Sequence of chain 49.A:
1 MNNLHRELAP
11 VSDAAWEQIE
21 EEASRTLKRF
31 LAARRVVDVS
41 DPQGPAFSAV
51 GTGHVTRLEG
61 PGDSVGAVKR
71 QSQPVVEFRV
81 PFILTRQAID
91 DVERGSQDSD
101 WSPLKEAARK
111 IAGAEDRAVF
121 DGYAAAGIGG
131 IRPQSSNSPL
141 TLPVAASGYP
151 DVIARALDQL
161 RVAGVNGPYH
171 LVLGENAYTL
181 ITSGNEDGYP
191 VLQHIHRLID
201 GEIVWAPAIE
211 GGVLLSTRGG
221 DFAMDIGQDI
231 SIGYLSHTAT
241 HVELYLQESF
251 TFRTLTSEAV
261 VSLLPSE

This protein binds this small molecule.
Small molecule (SMILES): CC[C@H](C)[C@H](NC(=O)[C@H](CC(N)=O)NC(=O)[C@H](CC(C)C)NC(=O)[C@H](CO)NC(=O)CNC(=O)[C@@H](N)CO)C(=O)NCC(=O)N[C@@H](CO)C(=O)N[C@@H](CC(C)C)C(=O)N[C@H](C=O)CCCCN

Binding-site contacts:
Ligand atom CA contacts residue ASP229 of chain 49.A at 3.6 Å.
Ligand atom CA contacts residue ARG35 of chain 49.A at 3.8 Å.
Ligand atom C contacts residue SER231 of chain 49.A at 3.8 Å.
Ligand atom CD1 contacts residue LEU27 of chain 49.A at 3.8 Å (hydrophobic).
Ligand atom CD2 contacts residue SER24 of chain 49.A at 3.5 Å.
Ligand atom N contacts residue ARG34 of chain 49.A at 3.4 Å (salt-bridge).
Ligand atom N contacts residue ASP229 of chain 49.A at 2.8 Å (salt-bridge).
Ligand atom CD2 contacts residue GLU20 of chain 49.A at 3.6 Å.
Ligand atom CB contacts residue SER24 of chain 49.A at 3.8 Å.
Ligand atom O contacts residue LEU4 of chain 49.A at 3.7 Å.
Ligand atom N contacts residue ARG34 of chain 49.A at 3.7 Å.
Ligand atom CB contacts residue ILE230 of chain 49.A at 3.6 Å (hydrophobic).
Ligand atom N contacts residue ASP229 of chain 49.A at 3.2 Å (salt-bridge).
Ligand atom CA contacts residue ASP229 of chain 49.A at 3.8 Å.
Ligand atom CB contacts residue ARG35 of chain 49.A at 3.4 Å.
Ligand atom C contacts residue ASP229 of chain 49.A at 3.8 Å.
Ligand atom N contacts residue ILE230 of chain 49.A at 3.1 Å (h-bond).
Ligand atom CG contacts residue ILE230 of chain 49.A at 3.6 Å (hydrophobic).
Ligand atom CD1 contacts residue ILE230 of chain 49.A at 3.5 Å (hydrophobic).
Ligand atom CD1 contacts residue LEU27 of chain 49.A at 3.6 Å (hydrophobic).
Ligand atom NZ contacts residue THR217 of chain 49.A at 3.8 Å.
Ligand atom CE contacts residue VAL36 of chain 49.A at 3.7 Å (hydrophobic).
Ligand atom OG contacts residue ARG34 of chain 49.A at 3.7 Å.
Ligand atom CG2 contacts residue LEU31 of chain 49.A at 3.8 Å (hydrophobic).
Ligand atom OG contacts residue ASP229 of chain 49.A at 3.6 Å.
Ligand atom O contacts residue ASN2 of chain 49.A at 3.8 Å.
Ligand atom C contacts residue ARG34 of chain 49.A at 3.7 Å.
Ligand atom O contacts residue SER231 of chain 49.A at 3.2 Å.
Ligand atom CD1 contacts residue LYS28 of chain 49.A at 3.4 Å.
Ligand atom CG contacts residue ARG35 of chain 49.A at 3.1 Å.
Ligand atom CE contacts residue VAL37 of chain 49.A at 3.7 Å (hydrophobic).
Ligand atom N contacts residue ARG34 of chain 49.A at 3.9 Å.
Ligand atom O contacts residue ILE232 of chain 49.A at 3.6 Å (h-bond).
Ligand atom O contacts residue ARG34 of chain 49.A at 2.8 Å (salt-bridge).
Ligand atom CE contacts residue ARG35 of chain 49.A at 3.8 Å.
Ligand atom CA contacts residue SER231 of chain 49.A at 3.6 Å.
Ligand atom CA contacts residue ARG6 of chain 49.A at 3.7 Å.
Ligand atom O contacts residue ARG6 of chain 49.A at 3.4 Å (salt-bridge).
Ligand atom CB contacts residue VAL39 of chain 49.A at 3.7 Å (hydrophobic).
Ligand atom CD1 contacts residue LEU31 of chain 49.A at 3.6 Å (hydrophobic).